Sequence of chain 1.A:
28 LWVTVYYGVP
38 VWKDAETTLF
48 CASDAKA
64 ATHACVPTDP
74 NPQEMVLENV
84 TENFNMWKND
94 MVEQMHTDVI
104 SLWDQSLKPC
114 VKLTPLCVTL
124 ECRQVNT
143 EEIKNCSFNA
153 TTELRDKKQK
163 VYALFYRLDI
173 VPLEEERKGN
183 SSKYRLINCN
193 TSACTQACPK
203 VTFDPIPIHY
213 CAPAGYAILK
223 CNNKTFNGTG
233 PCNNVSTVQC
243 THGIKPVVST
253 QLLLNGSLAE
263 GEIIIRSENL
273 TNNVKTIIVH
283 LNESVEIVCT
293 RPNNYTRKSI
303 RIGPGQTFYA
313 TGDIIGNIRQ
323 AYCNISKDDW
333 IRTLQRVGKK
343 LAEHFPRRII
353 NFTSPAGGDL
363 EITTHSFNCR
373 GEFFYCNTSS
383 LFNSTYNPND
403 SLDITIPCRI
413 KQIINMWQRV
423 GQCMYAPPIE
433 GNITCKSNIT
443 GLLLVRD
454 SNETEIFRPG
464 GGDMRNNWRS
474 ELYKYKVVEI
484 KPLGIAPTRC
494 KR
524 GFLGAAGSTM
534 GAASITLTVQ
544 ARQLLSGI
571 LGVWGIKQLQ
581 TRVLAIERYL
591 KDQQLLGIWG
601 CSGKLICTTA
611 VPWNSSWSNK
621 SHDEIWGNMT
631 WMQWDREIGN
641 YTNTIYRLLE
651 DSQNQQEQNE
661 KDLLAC

Binding-site contacts:
Ligand atom O6 contacts residue ARG187 of chain 1.D at 4.0 Å.
Ligand atom N2 contacts residue THR193 of chain 1.D at 3.9 Å.
Ligand atom O6 contacts residue VAL173 of chain 1.D at 4.0 Å.
Ligand atom O5 contacts residue ASN192 of chain 1.D at 2.4 Å (h-bond).
Ligand atom C1 contacts residue ARG187 of chain 1.D at 3.9 Å.
Ligand atom C1 contacts residue ASN192 of chain 1.D at 1.5 Å.
Ligand atom C6 contacts residue VAL173 of chain 1.D at 4.0 Å (hydrophobic).
Ligand atom C8 contacts residue ARG303 of chain 1.A at 4.4 Å.
Ligand atom O5 contacts residue ARG187 of chain 1.D at 3.1 Å (salt-bridge).
Ligand atom C5 contacts residue ARG187 of chain 1.D at 4.2 Å.
Ligand atom C7 contacts residue ASN192 of chain 1.D at 3.1 Å.
Ligand atom N2 contacts residue ASN192 of chain 1.D at 2.8 Å (h-bond).
Ligand atom O7 contacts residue ASN192 of chain 1.D at 3.1 Å (h-bond).
Ligand atom C2 contacts residue ASN192 of chain 1.D at 2.4 Å.
Ligand atom C4 contacts residue ASN192 of chain 1.D at 4.2 Å.
Ligand atom C8 contacts residue THR193 of chain 1.D at 3.7 Å.
Ligand atom C7 contacts residue THR193 of chain 1.D at 4.2 Å.
Ligand atom O7 contacts residue ARG303 of chain 1.A at 3.6 Å (salt-bridge).
Ligand atom C7 contacts residue ARG303 of chain 1.A at 4.4 Å.
Ligand atom C8 contacts residue ASN192 of chain 1.D at 3.2 Å.
Ligand atom C6 contacts residue ARG187 of chain 1.D at 4.1 Å.
Ligand atom C5 contacts residue ASN192 of chain 1.D at 3.7 Å.
Ligand atom C3 contacts residue ASN192 of chain 1.D at 3.8 Å.

A protein and the small-molecule ligand that binds it are described below.
Small molecule (SMILES): CC(=O)N[C@H]1[C@H](O[C@H]2[C@H](O)[C@@H](NC(C)=O)CO[C@@H]2CO)O[C@H](CO)[C@@H](O)[C@@H]1O

Sequence of chain 1.D:
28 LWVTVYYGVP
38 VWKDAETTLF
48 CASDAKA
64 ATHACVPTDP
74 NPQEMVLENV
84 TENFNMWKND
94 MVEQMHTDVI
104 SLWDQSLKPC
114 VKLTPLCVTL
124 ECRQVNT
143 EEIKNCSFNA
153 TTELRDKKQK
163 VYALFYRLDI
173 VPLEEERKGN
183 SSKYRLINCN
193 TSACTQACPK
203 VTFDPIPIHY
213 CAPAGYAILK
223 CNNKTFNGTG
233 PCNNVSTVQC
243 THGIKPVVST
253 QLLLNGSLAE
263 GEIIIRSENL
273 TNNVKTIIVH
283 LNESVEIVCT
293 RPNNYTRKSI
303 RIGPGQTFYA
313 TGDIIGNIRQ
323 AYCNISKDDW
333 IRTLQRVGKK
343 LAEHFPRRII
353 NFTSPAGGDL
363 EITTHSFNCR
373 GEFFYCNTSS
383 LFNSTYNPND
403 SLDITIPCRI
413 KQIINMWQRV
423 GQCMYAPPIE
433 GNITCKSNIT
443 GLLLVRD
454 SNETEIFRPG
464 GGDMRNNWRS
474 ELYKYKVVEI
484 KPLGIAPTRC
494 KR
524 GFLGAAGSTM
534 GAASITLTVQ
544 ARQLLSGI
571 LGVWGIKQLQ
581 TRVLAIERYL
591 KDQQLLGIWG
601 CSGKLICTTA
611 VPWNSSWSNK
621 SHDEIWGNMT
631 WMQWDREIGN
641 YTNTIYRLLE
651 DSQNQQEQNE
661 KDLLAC